This protein binds this small molecule.
Small molecule (SMILES): Cc1cc(N)nc(C#CCN2CCC(F)(F)CC2)c1

Binding-site contacts:
Ligand atom C14 contacts residue GLN182 of chain 1.B at 3.9 Å.
Ligand atom C02 contacts residue GLU296 of chain 1.B at 3.5 Å.
Ligand atom C09 contacts residue VAL271 of chain 1.B at 3.8 Å (hydrophobic).
Ligand atom C06 contacts residue VAL271 of chain 1.B at 3.9 Å (hydrophobic).
Ligand atom C03 contacts residue TRP291 of chain 1.B at 3.8 Å (hydrophobic).
Ligand atom C12 contacts residue HEM1 of chain 1.J at 3.5 Å.
Ligand atom N02 contacts residue PRO269 of chain 1.B at 3.9 Å.
Ligand atom F18 contacts residue GLN182 of chain 1.B at 3.4 Å.
Ligand atom C10 contacts residue HEM1 of chain 1.J at 3.1 Å.
Ligand atom C07 contacts residue SER289 of chain 1.B at 3.7 Å.
Ligand atom C08 contacts residue GLU296 of chain 1.B at 3.8 Å.
Ligand atom C08 contacts residue HEM1 of chain 1.J at 3.7 Å.
Ligand atom N01 contacts residue GLU296 of chain 1.B at 2.7 Å (salt-bridge).
Ligand atom C07 contacts residue PHE288 of chain 1.B at 3.6 Å (hydrophobic).
Ligand atom F18 contacts residue SER181 of chain 1.B at 3.6 Å.
Ligand atom C13 contacts residue VAL271 of chain 1.B at 3.6 Å (hydrophobic).
Ligand atom C04 contacts residue HEM1 of chain 1.J at 3.8 Å.
Ligand atom N02 contacts residue TRP291 of chain 1.B at 2.8 Å (h-bond).
Ligand atom C03 contacts residue HEM1 of chain 1.J at 3.3 Å.
Ligand atom F18 contacts residue ARG185 of chain 1.B at 3.8 Å.
Ligand atom C07 contacts residue HEM1 of chain 1.J at 3.2 Å.
Ligand atom C15 contacts residue GLN182 of chain 1.B at 3.8 Å.
Ligand atom C13 contacts residue GLN182 of chain 1.B at 3.9 Å.
Ligand atom C09 contacts residue HEM1 of chain 1.J at 3.3 Å.
Ligand atom C08 contacts residue VAL271 of chain 1.B at 3.5 Å (hydrophobic).
Ligand atom C03 contacts residue PRO269 of chain 1.B at 3.8 Å (hydrophobic).
Ligand atom C06 contacts residue GLU296 of chain 1.B at 3.7 Å.
Ligand atom C05 contacts residue VAL271 of chain 1.B at 3.4 Å (hydrophobic).
Ligand atom C16 contacts residue HEM1 of chain 1.J at 3.5 Å.
Ligand atom C02 contacts residue PRO269 of chain 1.B at 3.9 Å (hydrophobic).
Ligand atom C07 contacts residue GLY290 of chain 1.B at 3.6 Å.
Ligand atom N02 contacts residue TYR292 of chain 1.B at 3.8 Å.
Ligand atom N11 contacts residue HEM1 of chain 1.J at 3.8 Å.
Ligand atom C02 contacts residue HEM1 of chain 1.J at 3.6 Å.
Ligand atom C12 contacts residue VAL271 of chain 1.B at 3.5 Å (hydrophobic).
Ligand atom N02 contacts residue GLU296 of chain 1.B at 2.5 Å (salt-bridge).
Ligand atom N01 contacts residue HEM1 of chain 1.J at 3.8 Å.
Ligand atom N02 contacts residue HEM1 of chain 1.J at 3.4 Å.
Ligand atom C02 contacts residue TRP291 of chain 1.B at 3.7 Å (hydrophobic).
Ligand atom F17 contacts residue ASN273 of chain 1.B at 3.5 Å.

Sequence of chain 1.B:
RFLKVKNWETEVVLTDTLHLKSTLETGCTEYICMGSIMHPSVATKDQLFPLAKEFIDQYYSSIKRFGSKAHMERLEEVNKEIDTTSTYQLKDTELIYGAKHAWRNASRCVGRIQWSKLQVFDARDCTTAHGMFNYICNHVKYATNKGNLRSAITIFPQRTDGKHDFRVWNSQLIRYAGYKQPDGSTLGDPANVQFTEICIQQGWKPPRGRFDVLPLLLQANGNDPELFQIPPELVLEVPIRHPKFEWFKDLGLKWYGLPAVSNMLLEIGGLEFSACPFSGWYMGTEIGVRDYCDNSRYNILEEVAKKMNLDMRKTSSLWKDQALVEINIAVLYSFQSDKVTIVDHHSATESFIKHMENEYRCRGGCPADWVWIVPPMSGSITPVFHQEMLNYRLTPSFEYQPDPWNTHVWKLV